Binding-site contacts:
Ligand atom N2 contacts residue ASN600 of chain 1.A at 2.9 Å (h-bond).
Ligand atom C4 contacts residue ASN600 of chain 1.A at 4.2 Å.
Ligand atom O7 contacts residue ASN600 of chain 1.A at 3.2 Å (h-bond).
Ligand atom C5 contacts residue ASN600 of chain 1.A at 3.7 Å.
Ligand atom C8 contacts residue THR601 of chain 1.A at 3.9 Å.
Ligand atom C8 contacts residue ASN600 of chain 1.A at 3.4 Å.
Ligand atom C3 contacts residue ASN600 of chain 1.A at 3.8 Å.
Ligand atom C1 contacts residue ASN600 of chain 1.A at 1.4 Å.
Ligand atom C2 contacts residue ASN600 of chain 1.A at 2.5 Å.
Ligand atom N2 contacts residue THR601 of chain 1.A at 4.1 Å.
Ligand atom O5 contacts residue ASN600 of chain 1.A at 2.4 Å (h-bond).
Ligand atom C7 contacts residue ASN600 of chain 1.A at 3.2 Å.

A small-molecule ligand and the protein it binds are described below.
Small molecule (SMILES): CC(=O)N[C@@H]1[C@@H](O)[C@H](O)[C@@H](CO)O[C@H]1O

Sequence of chain 1.A:
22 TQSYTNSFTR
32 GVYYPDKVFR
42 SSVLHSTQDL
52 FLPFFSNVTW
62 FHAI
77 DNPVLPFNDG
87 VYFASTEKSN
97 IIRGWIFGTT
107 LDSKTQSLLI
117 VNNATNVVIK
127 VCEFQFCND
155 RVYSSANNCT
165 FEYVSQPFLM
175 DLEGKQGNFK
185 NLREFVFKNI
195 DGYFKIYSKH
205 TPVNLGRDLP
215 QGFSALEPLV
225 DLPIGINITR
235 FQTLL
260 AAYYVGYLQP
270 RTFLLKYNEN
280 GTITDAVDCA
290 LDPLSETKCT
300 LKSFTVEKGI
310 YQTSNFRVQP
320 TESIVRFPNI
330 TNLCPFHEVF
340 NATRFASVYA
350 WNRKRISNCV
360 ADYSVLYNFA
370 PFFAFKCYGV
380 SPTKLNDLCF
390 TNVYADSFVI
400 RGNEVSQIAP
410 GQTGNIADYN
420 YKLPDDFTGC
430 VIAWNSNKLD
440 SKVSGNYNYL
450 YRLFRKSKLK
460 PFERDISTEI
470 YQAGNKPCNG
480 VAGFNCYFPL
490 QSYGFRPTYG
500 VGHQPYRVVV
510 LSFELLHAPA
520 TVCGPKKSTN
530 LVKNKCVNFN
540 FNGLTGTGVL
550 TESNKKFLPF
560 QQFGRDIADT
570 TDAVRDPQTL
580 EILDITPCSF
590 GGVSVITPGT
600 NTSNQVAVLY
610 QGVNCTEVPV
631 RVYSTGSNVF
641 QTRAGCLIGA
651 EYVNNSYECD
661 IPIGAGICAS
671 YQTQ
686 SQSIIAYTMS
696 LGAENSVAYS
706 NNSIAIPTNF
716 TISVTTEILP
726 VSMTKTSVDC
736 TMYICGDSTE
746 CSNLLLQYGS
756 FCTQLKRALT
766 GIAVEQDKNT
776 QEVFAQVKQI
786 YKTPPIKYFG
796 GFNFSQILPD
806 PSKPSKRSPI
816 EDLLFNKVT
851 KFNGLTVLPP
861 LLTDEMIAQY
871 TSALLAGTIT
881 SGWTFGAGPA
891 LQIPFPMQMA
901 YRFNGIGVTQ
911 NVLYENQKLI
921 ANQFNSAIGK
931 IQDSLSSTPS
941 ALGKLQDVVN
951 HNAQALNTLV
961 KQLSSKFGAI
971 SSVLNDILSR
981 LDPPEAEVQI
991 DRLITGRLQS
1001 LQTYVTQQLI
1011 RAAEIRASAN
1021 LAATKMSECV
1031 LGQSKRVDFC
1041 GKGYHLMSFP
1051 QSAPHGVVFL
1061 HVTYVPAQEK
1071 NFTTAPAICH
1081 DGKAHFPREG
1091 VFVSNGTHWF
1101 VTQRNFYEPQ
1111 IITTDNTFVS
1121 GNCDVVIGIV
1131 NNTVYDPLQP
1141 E